The small molecule below binds the protein below.
Small molecule (SMILES): N[C@@H](CCC(=O)O)C(=O)O

Sequence of chain 1.C:
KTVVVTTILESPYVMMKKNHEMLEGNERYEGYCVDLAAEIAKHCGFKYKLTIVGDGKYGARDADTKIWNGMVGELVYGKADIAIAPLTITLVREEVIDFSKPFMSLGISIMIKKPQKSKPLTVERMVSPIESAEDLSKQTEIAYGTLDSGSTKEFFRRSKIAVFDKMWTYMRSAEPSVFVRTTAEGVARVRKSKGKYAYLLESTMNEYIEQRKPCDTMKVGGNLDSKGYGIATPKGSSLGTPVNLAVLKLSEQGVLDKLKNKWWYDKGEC

Binding-site contacts:
Ligand atom OXT contacts residue PRO499 of chain 1.C at 3.5 Å (h-bond).
Ligand atom CA contacts residue SER675 of chain 1.C at 3.8 Å.
Ligand atom C contacts residue ARG506 of chain 1.C at 3.4 Å.
Ligand atom OE2 contacts residue GLU726 of chain 1.C at 4.3 Å.
Ligand atom OXT contacts residue ARG506 of chain 1.C at 3.0 Å (salt-bridge).
Ligand atom N contacts residue TYR471 of chain 1.C at 3.9 Å.
Ligand atom CA contacts residue TYR471 of chain 1.C at 4.1 Å (hydrophobic).
Ligand atom CB contacts residue GLY674 of chain 1.C at 4.2 Å.
Ligand atom CG contacts residue GLU726 of chain 1.C at 3.6 Å.
Ligand atom CG contacts residue LEU671 of chain 1.C at 3.9 Å (hydrophobic).
Ligand atom O contacts residue GLY674 of chain 1.C at 3.8 Å.
Ligand atom CG contacts residue TYR471 of chain 1.C at 4.1 Å (hydrophobic).
Ligand atom O contacts residue TYR471 of chain 1.C at 3.6 Å.
Ligand atom CB contacts residue TYR471 of chain 1.C at 3.5 Å (hydrophobic).
Ligand atom N contacts residue PRO499 of chain 1.C at 3.2 Å (h-bond).
Ligand atom C contacts residue TYR471 of chain 1.C at 3.7 Å (hydrophobic).
Ligand atom OE2 contacts residue GLY674 of chain 1.C at 3.7 Å.
Ligand atom C contacts residue SER675 of chain 1.C at 3.8 Å.
Ligand atom CD contacts residue LEU671 of chain 1.C at 4.2 Å (hydrophobic).
Ligand atom CB contacts residue SER675 of chain 1.C at 4.0 Å.
Ligand atom N contacts residue TYR753 of chain 1.C at 3.7 Å.
Ligand atom CD contacts residue GLU726 of chain 1.C at 3.7 Å.
Ligand atom CD contacts residue THR676 of chain 1.C at 3.6 Å.
Ligand atom OE2 contacts residue SER675 of chain 1.C at 3.4 Å (h-bond).
Ligand atom OE1 contacts residue LEU725 of chain 1.C at 4.1 Å.
Ligand atom OE1 contacts residue GLU726 of chain 1.C at 3.8 Å.
Ligand atom N contacts residue THR501 of chain 1.C at 3.3 Å (h-bond).
Ligand atom OE1 contacts residue THR676 of chain 1.C at 3.3 Å (h-bond).
Ligand atom CA contacts residue THR501 of chain 1.C at 3.5 Å.
Ligand atom OXT contacts residue TYR471 of chain 1.C at 3.2 Å.
Ligand atom O contacts residue ARG506 of chain 1.C at 2.5 Å (salt-bridge).
Ligand atom C contacts residue THR501 of chain 1.C at 3.7 Å.
Ligand atom CA contacts residue GLU726 of chain 1.C at 3.2 Å.
Ligand atom OXT contacts residue THR501 of chain 1.C at 3.1 Å (h-bond).
Ligand atom C contacts residue PRO499 of chain 1.C at 4.3 Å (hydrophobic).
Ligand atom CB contacts residue GLU726 of chain 1.C at 4.0 Å.
Ligand atom O contacts residue SER675 of chain 1.C at 3.0 Å (h-bond).
Ligand atom OXT contacts residue LEU500 of chain 1.C at 3.5 Å.
Ligand atom OE2 contacts residue THR676 of chain 1.C at 3.2 Å (h-bond).
Ligand atom N contacts residue GLU726 of chain 1.C at 2.9 Å (salt-bridge).